This protein binds this small molecule.
Small molecule (SMILES): CC(=O)N[C@@H]1[C@@H](O)[C@H](O)[C@@H](CO)O[C@H]1O

Binding-site contacts:
Ligand atom O6 contacts residue ALA690 of chain 1.K at 4.0 Å.
Ligand atom C6 contacts residue ALA690 of chain 1.K at 4.3 Å (hydrophobic).
Ligand atom C8 contacts residue ASN1058 of chain 1.K at 3.9 Å.
Ligand atom O5 contacts residue ALA690 of chain 1.K at 4.3 Å.
Ligand atom C8 contacts residue GLU1056 of chain 1.K at 3.2 Å.
Ligand atom C4 contacts residue ASN1058 of chain 1.K at 4.2 Å.
Ligand atom C5 contacts residue ALA690 of chain 1.K at 3.7 Å (hydrophobic).
Ligand atom O7 contacts residue ASN1058 of chain 1.K at 4.0 Å.
Ligand atom O5 contacts residue ASN1058 of chain 1.K at 2.3 Å (h-bond).
Ligand atom C3 contacts residue ASN1058 of chain 1.K at 3.8 Å.
Ligand atom C1 contacts residue ASN1058 of chain 1.K at 1.4 Å.
Ligand atom C1 contacts residue ALA690 of chain 1.K at 4.5 Å (hydrophobic).
Ligand atom C8 contacts residue LYS1057 of chain 1.K at 4.1 Å.
Ligand atom C7 contacts residue GLU1056 of chain 1.K at 4.3 Å.
Ligand atom C5 contacts residue ASN1058 of chain 1.K at 3.6 Å.
Ligand atom C7 contacts residue ASN1058 of chain 1.K at 3.6 Å.
Ligand atom C2 contacts residue ASN1058 of chain 1.K at 2.5 Å.
Ligand atom N2 contacts residue ASN1058 of chain 1.K at 2.9 Å (h-bond).

Sequence of chain 1.K:
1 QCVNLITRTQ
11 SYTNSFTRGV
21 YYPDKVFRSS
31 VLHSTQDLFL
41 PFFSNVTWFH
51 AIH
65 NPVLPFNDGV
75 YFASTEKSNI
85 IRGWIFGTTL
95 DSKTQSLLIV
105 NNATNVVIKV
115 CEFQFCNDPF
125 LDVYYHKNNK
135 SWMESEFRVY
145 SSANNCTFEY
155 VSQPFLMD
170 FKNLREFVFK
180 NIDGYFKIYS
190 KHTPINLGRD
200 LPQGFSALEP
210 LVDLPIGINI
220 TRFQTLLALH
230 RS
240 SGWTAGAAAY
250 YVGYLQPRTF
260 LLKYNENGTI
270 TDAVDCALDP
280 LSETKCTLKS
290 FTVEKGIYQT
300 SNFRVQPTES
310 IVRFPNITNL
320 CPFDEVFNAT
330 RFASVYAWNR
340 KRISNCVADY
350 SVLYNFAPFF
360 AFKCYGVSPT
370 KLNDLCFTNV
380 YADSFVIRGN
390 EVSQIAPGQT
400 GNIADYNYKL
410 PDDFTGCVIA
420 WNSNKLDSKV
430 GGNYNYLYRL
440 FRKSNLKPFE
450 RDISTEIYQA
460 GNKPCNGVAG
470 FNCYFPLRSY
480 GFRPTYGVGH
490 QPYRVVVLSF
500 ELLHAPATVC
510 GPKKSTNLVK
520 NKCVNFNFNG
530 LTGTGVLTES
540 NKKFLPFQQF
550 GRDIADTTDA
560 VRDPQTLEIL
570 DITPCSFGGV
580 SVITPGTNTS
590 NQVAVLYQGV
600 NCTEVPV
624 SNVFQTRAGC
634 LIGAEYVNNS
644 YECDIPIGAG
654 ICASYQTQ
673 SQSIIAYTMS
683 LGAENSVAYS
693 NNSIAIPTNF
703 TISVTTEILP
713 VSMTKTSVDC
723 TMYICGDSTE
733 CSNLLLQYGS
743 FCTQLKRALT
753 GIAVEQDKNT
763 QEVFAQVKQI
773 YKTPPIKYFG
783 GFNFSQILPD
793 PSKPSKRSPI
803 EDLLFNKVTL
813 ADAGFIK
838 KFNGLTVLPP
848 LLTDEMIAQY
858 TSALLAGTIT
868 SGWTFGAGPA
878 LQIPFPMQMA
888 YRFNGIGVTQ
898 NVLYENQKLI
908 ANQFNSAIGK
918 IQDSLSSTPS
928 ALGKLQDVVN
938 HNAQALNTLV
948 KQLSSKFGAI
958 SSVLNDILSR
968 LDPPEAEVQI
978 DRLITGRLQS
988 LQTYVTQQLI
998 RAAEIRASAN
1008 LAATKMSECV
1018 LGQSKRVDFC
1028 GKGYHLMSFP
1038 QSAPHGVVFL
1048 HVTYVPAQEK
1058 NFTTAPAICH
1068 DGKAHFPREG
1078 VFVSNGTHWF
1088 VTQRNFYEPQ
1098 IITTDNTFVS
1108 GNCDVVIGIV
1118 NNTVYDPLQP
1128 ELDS